This small molecule binds to this protein.
Small molecule (SMILES): CC(C)CCC[C@@H](C)[C@H]1CC[C@H]2[C@@H]3CC=C4C[C@@H](O)CC[C@]4(C)[C@H]3CC[C@]12C

Binding-site contacts:
Ligand atom C24 contacts residue LEU238 of chain 1.B at 4.1 Å (hydrophobic).
Ligand atom O1 contacts residue ASN477 of chain 1.B at 2.4 Å (h-bond).
Ligand atom C1 contacts residue VAL229 of chain 1.B at 4.0 Å (hydrophobic).
Ligand atom C4 contacts residue ASN477 of chain 1.B at 3.2 Å.
Ligand atom C25 contacts residue PHE241 of chain 1.B at 4.3 Å (hydrophobic).
Ligand atom C4 contacts residue PHE139 of chain 1.B at 4.0 Å (hydrophobic).
Ligand atom C27 contacts residue PHE241 of chain 1.B at 4.1 Å (hydrophobic).
Ligand atom C2 contacts residue VAL229 of chain 1.B at 3.9 Å (hydrophobic).
Ligand atom C2 contacts residue PHE139 of chain 1.B at 4.3 Å (hydrophobic).
Ligand atom C15 contacts residue ILE470 of chain 1.B at 4.4 Å (hydrophobic).
Ligand atom C21 contacts residue LEU238 of chain 1.B at 4.0 Å (hydrophobic).
Ligand atom C6 contacts residue PHE473 of chain 1.B at 3.8 Å (hydrophobic).
Ligand atom O1 contacts residue PHE139 of chain 1.B at 4.1 Å.
Ligand atom C3 contacts residue PHE139 of chain 1.B at 4.3 Å (hydrophobic).
Ligand atom C3 contacts residue ASN477 of chain 1.B at 3.2 Å.
Ligand atom C4 contacts residue PHE473 of chain 1.B at 4.3 Å (hydrophobic).
Ligand atom C7 contacts residue PHE473 of chain 1.B at 3.7 Å (hydrophobic).
Ligand atom C19 contacts residue ILE233 of chain 1.B at 3.8 Å (hydrophobic).
Ligand atom C19 contacts residue VAL229 of chain 1.B at 4.2 Å (hydrophobic).
Ligand atom C19 contacts residue PHE139 of chain 1.B at 3.9 Å (hydrophobic).
Ligand atom C21 contacts residue THR234 of chain 1.B at 4.3 Å.
Ligand atom C20 contacts residue VAL237 of chain 1.B at 3.7 Å (hydrophobic).
Ligand atom C8 contacts residue PHE473 of chain 1.B at 4.2 Å (hydrophobic).
Ligand atom C19 contacts residue PHE473 of chain 1.B at 4.5 Å (hydrophobic).
Ligand atom C5 contacts residue PHE473 of chain 1.B at 4.4 Å (hydrophobic).
Ligand atom C18 contacts residue VAL237 of chain 1.B at 3.7 Å (hydrophobic).
Ligand atom C18 contacts residue ILE233 of chain 1.B at 4.4 Å (hydrophobic).
Ligand atom C22 contacts residue VAL237 of chain 1.B at 4.2 Å (hydrophobic).
Ligand atom C22 contacts residue PHE241 of chain 1.B at 4.3 Å (hydrophobic).

Sequence of chain 1.B:
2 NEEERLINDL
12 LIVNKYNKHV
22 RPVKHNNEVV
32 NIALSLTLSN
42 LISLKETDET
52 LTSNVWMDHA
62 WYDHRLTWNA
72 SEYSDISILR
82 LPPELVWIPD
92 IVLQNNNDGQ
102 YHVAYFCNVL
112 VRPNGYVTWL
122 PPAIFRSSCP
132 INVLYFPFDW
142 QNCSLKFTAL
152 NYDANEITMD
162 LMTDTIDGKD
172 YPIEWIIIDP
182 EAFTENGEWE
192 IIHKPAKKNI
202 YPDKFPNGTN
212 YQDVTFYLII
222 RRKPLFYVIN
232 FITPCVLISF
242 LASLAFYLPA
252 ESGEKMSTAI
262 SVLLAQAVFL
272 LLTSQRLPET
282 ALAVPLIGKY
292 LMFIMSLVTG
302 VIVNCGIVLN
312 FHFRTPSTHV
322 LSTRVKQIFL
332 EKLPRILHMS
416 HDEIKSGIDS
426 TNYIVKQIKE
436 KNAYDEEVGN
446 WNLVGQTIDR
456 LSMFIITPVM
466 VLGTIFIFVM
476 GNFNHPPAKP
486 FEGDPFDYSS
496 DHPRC